Sequence of chain 46.Q:
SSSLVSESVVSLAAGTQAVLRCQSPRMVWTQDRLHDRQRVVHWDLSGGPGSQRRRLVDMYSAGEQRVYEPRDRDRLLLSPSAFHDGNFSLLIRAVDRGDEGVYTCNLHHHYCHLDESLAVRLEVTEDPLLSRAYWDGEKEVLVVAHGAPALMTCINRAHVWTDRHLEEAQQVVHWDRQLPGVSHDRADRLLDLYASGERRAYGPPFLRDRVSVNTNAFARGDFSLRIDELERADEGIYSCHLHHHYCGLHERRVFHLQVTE

Binding-site contacts:
Ligand atom O6 contacts residue LEU151 of chain 46.Q at 3.4 Å.
Ligand atom C5 contacts residue ASN87 of chain 46.Q at 3.7 Å.
Ligand atom C4 contacts residue ASN87 of chain 46.Q at 4.2 Å.
Ligand atom C4 contacts residue LEU151 of chain 46.Q at 4.4 Å (hydrophobic).
Ligand atom C1 contacts residue SER89 of chain 46.Q at 4.5 Å.
Ligand atom C2 contacts residue ASN87 of chain 46.Q at 2.4 Å.
Ligand atom O7 contacts residue ASN87 of chain 46.Q at 3.9 Å.
Ligand atom N2 contacts residue ASN87 of chain 46.Q at 2.9 Å (h-bond).
Ligand atom C5 contacts residue LEU151 of chain 46.Q at 4.1 Å (hydrophobic).
Ligand atom C7 contacts residue ASN87 of chain 46.Q at 3.6 Å.
Ligand atom C1 contacts residue ASN87 of chain 46.Q at 1.4 Å.
Ligand atom C5 contacts residue SER89 of chain 46.Q at 4.3 Å.
Ligand atom C3 contacts residue ASN87 of chain 46.Q at 3.7 Å.
Ligand atom C6 contacts residue LEU151 of chain 46.Q at 3.8 Å (hydrophobic).
Ligand atom O4 contacts residue LEU151 of chain 46.Q at 3.7 Å.
Ligand atom O5 contacts residue ASN87 of chain 46.Q at 2.3 Å (h-bond).
Ligand atom O5 contacts residue SER79 of chain 46.Q at 4.4 Å.
Ligand atom O5 contacts residue SER89 of chain 46.Q at 4.1 Å.
Ligand atom O7 contacts residue ASP85 of chain 46.Q at 4.3 Å.

A protein and the small-molecule ligand that binds it are described below.
Small molecule (SMILES): CC(=O)N[C@@H]1[C@@H](O)[C@H](O)[C@@H](CO)O[C@H]1O